Binding-site contacts:
Ligand atom C3 contacts residue ASN47 of chain 5.F at 3.9 Å.
Ligand atom O5 contacts residue ASN47 of chain 5.F at 2.2 Å (h-bond).
Ligand atom C5 contacts residue ASN47 of chain 5.F at 3.4 Å.
Ligand atom C7 contacts residue ASN47 of chain 5.F at 3.8 Å.
Ligand atom C4 contacts residue ASN47 of chain 5.F at 4.2 Å.
Ligand atom C2 contacts residue ASN47 of chain 5.F at 2.6 Å.
Ligand atom C1 contacts residue ASN47 of chain 5.F at 1.4 Å.
Ligand atom O7 contacts residue ASN47 of chain 5.F at 3.9 Å.
Ligand atom C6 contacts residue ASN47 of chain 5.F at 4.0 Å.
Ligand atom N2 contacts residue ASN47 of chain 5.F at 3.2 Å (h-bond).

Sequence of chain 5.F:
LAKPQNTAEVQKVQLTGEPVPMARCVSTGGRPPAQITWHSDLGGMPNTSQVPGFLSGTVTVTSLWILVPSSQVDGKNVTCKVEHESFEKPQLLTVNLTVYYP

This small molecule binds to this protein.
Small molecule (SMILES): CC(=O)N[C@H]1[C@H](O[C@H]2[C@H](O)[C@@H](NC(C)=O)CO[C@@H]2CO)O[C@H](CO)[C@@H](O)[C@@H]1O